Sequence of chain 3.B:
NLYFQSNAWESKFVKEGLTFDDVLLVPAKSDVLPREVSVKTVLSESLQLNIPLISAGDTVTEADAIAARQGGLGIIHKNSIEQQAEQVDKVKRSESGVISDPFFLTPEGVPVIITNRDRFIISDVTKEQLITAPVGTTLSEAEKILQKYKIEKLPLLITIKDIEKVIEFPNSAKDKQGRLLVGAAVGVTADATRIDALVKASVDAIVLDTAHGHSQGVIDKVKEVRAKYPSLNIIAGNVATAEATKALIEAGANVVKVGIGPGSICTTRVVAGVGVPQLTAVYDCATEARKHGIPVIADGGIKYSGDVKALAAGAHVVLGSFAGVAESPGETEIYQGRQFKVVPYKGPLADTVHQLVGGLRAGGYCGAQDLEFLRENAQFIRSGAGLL

The protein below binds the small molecule below.
Small molecule (SMILES): O=c1[nH]cnc2c1ncn2[C@@H]1O[C@H](COP(=O)(O)O)[C@@H](O)[C@H]1O

Binding-site contacts:
Ligand atom O4' contacts residue CYS332 of chain 3.B at 3.9 Å.
Ligand atom P contacts residue GLY388 of chain 3.B at 4.0 Å.
Ligand atom N7 contacts residue ILE331 of chain 3.B at 3.5 Å.
Ligand atom O2P contacts residue GLY388 of chain 3.B at 3.2 Å (h-bond).
Ligand atom C4' contacts residue ASP365 of chain 3.B at 3.3 Å.
Ligand atom C3' contacts residue ASP365 of chain 3.B at 3.5 Å.
Ligand atom O2' contacts residue ASN304 of chain 3.B at 3.7 Å.
Ligand atom C5 contacts residue CYS332 of chain 3.B at 3.9 Å (hydrophobic).
Ligand atom O2' contacts residue ASP365 of chain 3.B at 2.5 Å (salt-bridge).
Ligand atom C4 contacts residue CYS332 of chain 3.B at 3.2 Å (hydrophobic).
Ligand atom O5' contacts residue GLY366 of chain 3.B at 3.6 Å.
Ligand atom O5' contacts residue GLY329 of chain 3.B at 4.2 Å.
Ligand atom P contacts residue SER389 of chain 3.B at 4.0 Å.
Ligand atom O2P contacts residue SER389 of chain 3.B at 3.4 Å (h-bond).
Ligand atom O3' contacts residue MSE386 of chain 3.B at 3.6 Å.
Ligand atom O3' contacts residue ASP365 of chain 3.B at 2.9 Å (salt-bridge).
Ligand atom C5' contacts residue ASP365 of chain 3.B at 4.1 Å.
Ligand atom C5' contacts residue MSE75 of chain 3.B at 4.0 Å.
Ligand atom C5 contacts residue ILE331 of chain 3.B at 4.2 Å (hydrophobic).
Ligand atom C3' contacts residue MSE75 of chain 3.B at 3.9 Å.
Ligand atom O3P contacts residue GLY367 of chain 3.B at 3.2 Å (h-bond).
Ligand atom C8 contacts residue MSE75 of chain 3.B at 4.1 Å.
Ligand atom O1P contacts residue SER389 of chain 3.B at 3.6 Å (h-bond).
Ligand atom C8 contacts residue ILE331 of chain 3.B at 4.2 Å (hydrophobic).
Ligand atom C2 contacts residue CYS332 of chain 3.B at 3.9 Å (hydrophobic).
Ligand atom O3P contacts residue GLY329 of chain 3.B at 3.8 Å.
Ligand atom O1P contacts residue SER330 of chain 3.B at 2.9 Å (h-bond).
Ligand atom O5' contacts residue ASP365 of chain 3.B at 4.1 Å.
Ligand atom O3P contacts residue GLY366 of chain 3.B at 3.9 Å.
Ligand atom N9 contacts residue CYS332 of chain 3.B at 3.5 Å (h-bond).
Ligand atom C2' contacts residue ASP365 of chain 3.B at 3.7 Å.
Ligand atom O2P contacts residue LEU387 of chain 3.B at 4.1 Å.
Ligand atom O4' contacts residue GLY329 of chain 3.B at 3.8 Å.
Ligand atom P contacts residue SER330 of chain 3.B at 3.9 Å.
Ligand atom C5' contacts residue GLY388 of chain 3.B at 4.1 Å.
Ligand atom O5' contacts residue GLY388 of chain 3.B at 4.0 Å.
Ligand atom N3 contacts residue CYS332 of chain 3.B at 3.2 Å (h-bond).
Ligand atom O3' contacts residue ALA73 of chain 3.B at 3.5 Å.
Ligand atom C1' contacts residue CYS332 of chain 3.B at 3.7 Å (hydrophobic).
Ligand atom O3P contacts residue SER330 of chain 3.B at 3.1 Å (h-bond).